Binding-site contacts:
Ligand atom O7 contacts residue ASN205 of chain 1.A at 3.1 Å (h-bond).
Ligand atom N2 contacts residue GLN217 of chain 1.A at 3.4 Å (h-bond).
Ligand atom O5 contacts residue SER208 of chain 1.A at 3.2 Å (h-bond).
Ligand atom C7 contacts residue GLN217 of chain 1.A at 2.9 Å.
Ligand atom O7 contacts residue GLN217 of chain 1.A at 3.2 Å (h-bond).
Ligand atom O6 contacts residue LEU210 of chain 1.A at 2.9 Å.
Ligand atom O6 contacts residue GLN217 of chain 1.A at 3.8 Å.
Ligand atom C6 contacts residue LEU212 of chain 1.A at 4.4 Å (hydrophobic).
Ligand atom C8 contacts residue GLN217 of chain 1.A at 2.9 Å.
Ligand atom C6 contacts residue TRP220 of chain 1.A at 4.3 Å (hydrophobic).
Ligand atom C6 contacts residue LEU210 of chain 1.A at 4.1 Å (hydrophobic).
Ligand atom C1 contacts residue SER208 of chain 1.A at 3.8 Å.
Ligand atom O5 contacts residue LEU212 of chain 1.A at 4.1 Å.
Ligand atom O5 contacts residue ASN205 of chain 1.A at 2.4 Å (h-bond).
Ligand atom O7 contacts residue VAL215 of chain 1.A at 2.9 Å (h-bond).
Ligand atom C7 contacts residue ALA214 of chain 1.A at 4.1 Å (hydrophobic).
Ligand atom O6 contacts residue SER208 of chain 1.A at 3.0 Å.
Ligand atom C4 contacts residue ASN205 of chain 1.A at 4.2 Å.
Ligand atom C3 contacts residue ASN205 of chain 1.A at 3.7 Å.
Ligand atom C5 contacts residue SER208 of chain 1.A at 3.9 Å.
Ligand atom O3 contacts residue GLN217 of chain 1.A at 3.3 Å (h-bond).
Ligand atom C8 contacts residue VAL215 of chain 1.A at 3.9 Å (hydrophobic).
Ligand atom C2 contacts residue GLN217 of chain 1.A at 4.0 Å.
Ligand atom C1 contacts residue ASN205 of chain 1.A at 1.4 Å.
Ligand atom N2 contacts residue ASN205 of chain 1.A at 2.8 Å (h-bond).
Ligand atom C8 contacts residue ASN205 of chain 1.A at 4.5 Å.
Ligand atom O7 contacts residue ALA214 of chain 1.A at 3.4 Å.
Ligand atom O7 contacts residue MET213 of chain 1.A at 4.2 Å.
Ligand atom C7 contacts residue VAL215 of chain 1.A at 3.9 Å (hydrophobic).
Ligand atom O6 contacts residue LEU212 of chain 1.A at 4.0 Å.
Ligand atom C2 contacts residue ASN205 of chain 1.A at 2.4 Å.
Ligand atom C5 contacts residue ASN205 of chain 1.A at 3.7 Å.
Ligand atom C7 contacts residue ASN205 of chain 1.A at 3.2 Å.
Ligand atom C8 contacts residue ALA214 of chain 1.A at 4.1 Å (hydrophobic).
Ligand atom C3 contacts residue GLN217 of chain 1.A at 4.3 Å.
Ligand atom C6 contacts residue SER208 of chain 1.A at 4.0 Å.

Sequence of chain 1.A:
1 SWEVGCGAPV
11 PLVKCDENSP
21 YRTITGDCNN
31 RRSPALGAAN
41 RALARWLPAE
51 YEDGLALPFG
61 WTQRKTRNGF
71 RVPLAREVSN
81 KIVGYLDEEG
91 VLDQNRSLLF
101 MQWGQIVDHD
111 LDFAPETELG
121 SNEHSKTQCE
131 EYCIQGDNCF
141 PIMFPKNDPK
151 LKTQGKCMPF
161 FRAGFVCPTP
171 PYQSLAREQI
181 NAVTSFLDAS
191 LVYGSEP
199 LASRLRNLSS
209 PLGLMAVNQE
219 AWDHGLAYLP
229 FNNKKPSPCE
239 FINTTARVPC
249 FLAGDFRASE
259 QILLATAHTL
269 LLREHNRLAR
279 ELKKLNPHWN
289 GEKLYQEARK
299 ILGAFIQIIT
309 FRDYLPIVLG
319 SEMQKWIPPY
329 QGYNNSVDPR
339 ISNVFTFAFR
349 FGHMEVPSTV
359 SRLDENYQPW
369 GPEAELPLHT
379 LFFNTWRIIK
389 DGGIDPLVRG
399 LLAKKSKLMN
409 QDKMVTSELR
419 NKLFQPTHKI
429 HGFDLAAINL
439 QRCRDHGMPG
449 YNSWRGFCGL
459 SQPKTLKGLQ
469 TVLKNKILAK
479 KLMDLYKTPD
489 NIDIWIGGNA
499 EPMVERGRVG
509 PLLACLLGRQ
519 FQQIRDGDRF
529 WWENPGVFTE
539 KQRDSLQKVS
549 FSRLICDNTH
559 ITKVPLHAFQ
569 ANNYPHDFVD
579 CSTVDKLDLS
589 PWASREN

This protein binds this small molecule.
Small molecule (SMILES): CC(=O)N[C@H]1[C@H](O[C@H]2[C@H](O)[C@@H](NC(C)=O)CO[C@@H]2CO)O[C@H](CO)[C@@H](O)[C@@H]1O